A protein and the small-molecule ligand that binds it are described below.
Small molecule (SMILES): OC[C@H]1O[C@H](O)[C@@H](O)[C@@H](O)[C@@H]1O

Binding-site contacts:
Ligand atom C5 contacts residue ASN30 of chain 1.D at 4.0 Å.
Ligand atom C6 contacts residue VAL32 of chain 1.D at 4.0 Å (hydrophobic).
Ligand atom O3 contacts residue GLN26 of chain 1.D at 3.2 Å (h-bond).
Ligand atom C2 contacts residue ASN30 of chain 1.D at 4.1 Å.
Ligand atom O4 contacts residue VAL32 of chain 1.D at 4.4 Å.
Ligand atom O3 contacts residue TYR34 of chain 1.D at 3.1 Å (h-bond).
Ligand atom C4 contacts residue VAL32 of chain 1.D at 4.3 Å (hydrophobic).
Ligand atom C4 contacts residue ASN30 of chain 1.D at 4.0 Å.
Ligand atom C4 contacts residue GLN26 of chain 1.D at 4.5 Å.
Ligand atom O5 contacts residue ASN30 of chain 1.D at 3.4 Å (h-bond).
Ligand atom O4 contacts residue TYR34 of chain 1.D at 2.7 Å (h-bond).
Ligand atom O2 contacts residue ASP28 of chain 1.D at 3.3 Å (salt-bridge).
Ligand atom C3 contacts residue TYR34 of chain 1.D at 3.9 Å (hydrophobic).
Ligand atom O2 contacts residue GLN26 of chain 1.D at 3.6 Å (h-bond).
Ligand atom C1 contacts residue ASP46 of chain 1.D at 4.4 Å.
Ligand atom C6 contacts residue SER42 of chain 1.D at 4.1 Å.
Ligand atom O6 contacts residue SER42 of chain 1.D at 4.0 Å.
Ligand atom C1 contacts residue ASN30 of chain 1.D at 4.1 Å.
Ligand atom C6 contacts residue ALA39 of chain 1.D at 3.9 Å (hydrophobic).
Ligand atom O2 contacts residue ASN30 of chain 1.D at 3.0 Å (h-bond).
Ligand atom O1 contacts residue ASN30 of chain 1.D at 4.1 Å.
Ligand atom C2 contacts residue GLN26 of chain 1.D at 4.5 Å.
Ligand atom C6 contacts residue ASN30 of chain 1.D at 4.1 Å.
Ligand atom C2 contacts residue ASP28 of chain 1.D at 4.2 Å.
Ligand atom C4 contacts residue TYR34 of chain 1.D at 3.7 Å (hydrophobic).
Ligand atom O2 contacts residue ASP46 of chain 1.D at 4.4 Å.
Ligand atom C3 contacts residue GLN26 of chain 1.D at 4.2 Å.
Ligand atom O1 contacts residue ASP46 of chain 1.D at 3.1 Å (salt-bridge).
Ligand atom O4 contacts residue ALA39 of chain 1.D at 3.5 Å.

Sequence of chain 1.D:
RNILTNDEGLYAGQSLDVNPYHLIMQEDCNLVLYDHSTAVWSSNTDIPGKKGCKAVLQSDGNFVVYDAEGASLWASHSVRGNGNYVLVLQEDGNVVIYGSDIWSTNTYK